Binding-site contacts:
Ligand atom CAH contacts residue TYR106 of chain 1.B at 3.9 Å (hydrophobic).
Ligand atom CAC contacts residue ILE50 of chain 1.B at 3.7 Å (hydrophobic).
Ligand atom CBC contacts residue TYR224 of chain 1.B at 3.3 Å (hydrophobic).
Ligand atom C4 contacts residue GLN117 of chain 1.B at 3.5 Å.
Ligand atom CAG contacts residue TYR106 of chain 1.B at 3.6 Å (hydrophobic).
Ligand atom C2 contacts residue PHE116 of chain 1.B at 3.5 Å (hydrophobic).
Ligand atom C2 contacts residue PHE157 of chain 1.B at 3.2 Å (hydrophobic).
Ligand atom CBD contacts residue TYR224 of chain 1.B at 3.5 Å (hydrophobic).
Ligand atom NAQ contacts residue TYR224 of chain 1.B at 2.5 Å (h-bond).
Ligand atom SAT contacts residue GLN117 of chain 1.B at 3.6 Å.
Ligand atom CAX contacts residue TYR224 of chain 1.B at 3.6 Å (hydrophobic).
Ligand atom NAD contacts residue GLU73 of chain 1.B at 3.1 Å (salt-bridge).
Ligand atom CAM contacts residue PRO109 of chain 1.B at 3.4 Å (hydrophobic).
Ligand atom CAM contacts residue SER166 of chain 1.B at 3.8 Å.
Ligand atom N3 contacts residue PHE116 of chain 1.B at 3.6 Å.
Ligand atom C4 contacts residue PHE157 of chain 1.B at 3.6 Å (hydrophobic).
Ligand atom C5 contacts residue GLU73 of chain 1.B at 3.8 Å.
Ligand atom CBC contacts residue MET105 of chain 1.B at 3.7 Å (hydrophobic).
Ligand atom CAB contacts residue TYR106 of chain 1.B at 3.6 Å (hydrophobic).
Ligand atom NAE contacts residue ASP153 of chain 1.B at 3.1 Å (salt-bridge).
Ligand atom SAT contacts residue PHE157 of chain 1.B at 3.6 Å.
Ligand atom NAD contacts residue ARG148 of chain 1.B at 3.2 Å (salt-bridge).
Ligand atom N3 contacts residue GLN117 of chain 1.B at 3.0 Å (h-bond).
Ligand atom C2 contacts residue GLN117 of chain 1.B at 3.8 Å.
Ligand atom NAE contacts residue PHE157 of chain 1.B at 3.7 Å.
Ligand atom CAJ contacts residue TYR224 of chain 1.B at 3.1 Å (hydrophobic).
Ligand atom C6 contacts residue VAL75 of chain 1.B at 3.8 Å (hydrophobic).
Ligand atom NAD contacts residue VAL75 of chain 1.B at 3.3 Å.
Ligand atom CAC contacts residue TYR224 of chain 1.B at 3.1 Å (hydrophobic).
Ligand atom CBE contacts residue TYR224 of chain 1.B at 3.7 Å (hydrophobic).
Ligand atom NAE contacts residue GLN117 of chain 1.B at 2.8 Å (h-bond).
Ligand atom CAL contacts residue SER166 of chain 1.B at 3.7 Å.
Ligand atom N3 contacts residue PHE157 of chain 1.B at 3.3 Å.
Ligand atom SAU contacts residue TYR106 of chain 1.B at 3.8 Å.
Ligand atom CAL contacts residue SER164 of chain 1.B at 3.1 Å.
Ligand atom CAC contacts residue PHE157 of chain 1.B at 3.5 Å (hydrophobic).
Ligand atom FAF contacts residue SER164 of chain 1.B at 3.6 Å.
Ligand atom N1 contacts residue PHE157 of chain 1.B at 3.6 Å.
Ligand atom CAN contacts residue LEU102 of chain 1.B at 3.5 Å (hydrophobic).
Ligand atom SAT contacts residue PHE116 of chain 1.B at 3.4 Å.

Sequence of chain 1.B:
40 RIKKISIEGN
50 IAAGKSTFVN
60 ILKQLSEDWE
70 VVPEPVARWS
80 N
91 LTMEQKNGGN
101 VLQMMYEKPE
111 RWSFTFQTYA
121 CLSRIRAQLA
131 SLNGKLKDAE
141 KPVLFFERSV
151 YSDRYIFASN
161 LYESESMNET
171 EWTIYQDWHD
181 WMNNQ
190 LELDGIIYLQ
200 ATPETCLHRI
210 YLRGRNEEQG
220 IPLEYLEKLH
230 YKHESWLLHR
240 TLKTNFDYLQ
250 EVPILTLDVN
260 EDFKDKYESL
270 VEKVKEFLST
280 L

A small-molecule ligand and the protein it binds are described below.
Small molecule (SMILES): CCCc1sc(-c2ccc(OC)c(OCCF)c2)nc1[C@@H](C)Sc1nc(N)cc(N)n1